This small molecule binds to this protein.
Small molecule (SMILES): CC(=O)N[C@H]1[C@H](O[C@H]2[C@H](O)[C@@H](NC(C)=O)CO[C@@H]2CO)O[C@H](CO)[C@@H](O[C@@H]2O[C@H](CO[C@H]3O[C@H](CO)[C@@H](O)[C@H](O)[C@@H]3O)[C@@H](O)[C@H](O)[C@@H]2O)[C@@H]1O

Binding-site contacts:
Ligand atom C7 contacts residue ASN284 of chain 1.A at 3.6 Å.
Ligand atom C5 contacts residue TYR304 of chain 1.A at 3.7 Å (hydrophobic).
Ligand atom C6 contacts residue TYR305 of chain 1.A at 4.0 Å (hydrophobic).
Ligand atom C1 contacts residue TYR304 of chain 1.A at 3.9 Å (hydrophobic).
Ligand atom O6 contacts residue TYR304 of chain 1.A at 3.3 Å.
Ligand atom O5 contacts residue ASN284 of chain 1.A at 2.4 Å (h-bond).
Ligand atom C8 contacts residue TYR304 of chain 1.A at 3.8 Å (hydrophobic).
Ligand atom C1 contacts residue ASN284 of chain 1.A at 1.5 Å.
Ligand atom C6 contacts residue TYR304 of chain 1.A at 4.0 Å (hydrophobic).
Ligand atom O6 contacts residue ASN302 of chain 1.A at 2.8 Å (h-bond).
Ligand atom O5 contacts residue ASN302 of chain 1.A at 3.3 Å (h-bond).
Ligand atom O6 contacts residue GLU356 of chain 1.A at 2.8 Å (salt-bridge).
Ligand atom O7 contacts residue ASN284 of chain 1.A at 3.9 Å.
Ligand atom C4 contacts residue ASN284 of chain 1.A at 4.3 Å.
Ligand atom C3 contacts residue ASN284 of chain 1.A at 3.9 Å.
Ligand atom C7 contacts residue TYR305 of chain 1.A at 4.5 Å (hydrophobic).
Ligand atom C2 contacts residue ASN284 of chain 1.A at 2.5 Å.
Ligand atom C5 contacts residue ASN284 of chain 1.A at 3.8 Å.
Ligand atom O5 contacts residue TYR304 of chain 1.A at 3.7 Å.
Ligand atom N2 contacts residue ASN284 of chain 1.A at 3.0 Å (h-bond).
Ligand atom C5 contacts residue ASN302 of chain 1.A at 4.0 Å.
Ligand atom C7 contacts residue TYR304 of chain 1.A at 4.2 Å (hydrophobic).
Ligand atom C6 contacts residue GLU356 of chain 1.A at 3.3 Å.
Ligand atom C6 contacts residue ASN302 of chain 1.A at 3.6 Å.
Ligand atom C8 contacts residue TYR305 of chain 1.A at 3.3 Å (hydrophobic).
Ligand atom O7 contacts residue TYR304 of chain 1.A at 3.8 Å.
Ligand atom C1 contacts residue ASN302 of chain 1.A at 4.4 Å.
Ligand atom O6 contacts residue TYR305 of chain 1.A at 3.3 Å (h-bond).

Sequence of chain 1.A:
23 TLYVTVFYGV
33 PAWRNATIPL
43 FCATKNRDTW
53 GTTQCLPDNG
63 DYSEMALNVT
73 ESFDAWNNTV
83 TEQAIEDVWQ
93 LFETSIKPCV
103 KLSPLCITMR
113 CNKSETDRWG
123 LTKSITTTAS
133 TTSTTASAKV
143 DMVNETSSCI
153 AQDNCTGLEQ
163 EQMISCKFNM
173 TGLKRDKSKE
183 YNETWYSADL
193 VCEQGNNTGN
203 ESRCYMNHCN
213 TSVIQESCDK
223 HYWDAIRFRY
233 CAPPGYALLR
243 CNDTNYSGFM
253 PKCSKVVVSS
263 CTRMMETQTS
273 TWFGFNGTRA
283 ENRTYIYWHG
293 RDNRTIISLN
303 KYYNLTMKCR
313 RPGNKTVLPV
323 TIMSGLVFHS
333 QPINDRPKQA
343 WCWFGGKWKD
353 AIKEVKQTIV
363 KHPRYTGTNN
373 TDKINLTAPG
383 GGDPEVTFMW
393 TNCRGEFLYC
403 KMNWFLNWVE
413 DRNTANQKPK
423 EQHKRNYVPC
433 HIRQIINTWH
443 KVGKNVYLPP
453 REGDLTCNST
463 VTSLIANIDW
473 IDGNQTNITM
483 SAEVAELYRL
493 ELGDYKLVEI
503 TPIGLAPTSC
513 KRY